Sequence of chain 1.B:
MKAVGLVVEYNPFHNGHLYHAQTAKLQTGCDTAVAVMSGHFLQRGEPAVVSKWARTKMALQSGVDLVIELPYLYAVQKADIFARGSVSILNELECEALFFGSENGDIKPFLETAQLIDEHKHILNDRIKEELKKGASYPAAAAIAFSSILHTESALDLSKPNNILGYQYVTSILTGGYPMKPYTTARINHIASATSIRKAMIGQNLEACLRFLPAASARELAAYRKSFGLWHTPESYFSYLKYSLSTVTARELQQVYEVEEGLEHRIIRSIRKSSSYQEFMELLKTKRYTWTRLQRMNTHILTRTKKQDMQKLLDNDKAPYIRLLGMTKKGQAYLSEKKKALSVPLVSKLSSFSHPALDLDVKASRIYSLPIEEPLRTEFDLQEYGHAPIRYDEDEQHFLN

Binding-site contacts:
Ligand atom O2B contacts residue ARG206 of chain 1.B at 3.5 Å (salt-bridge).
Ligand atom O2' contacts residue ASN181 of chain 1.B at 3.1 Å (h-bond).
Ligand atom O5' contacts residue HIS36 of chain 1.B at 3.3 Å (h-bond).
Ligand atom PB contacts residue ARG63 of chain 1.B at 3.7 Å.
Ligand atom C2 contacts residue ALA205 of chain 1.B at 3.2 Å (hydrophobic).
Ligand atom N7 contacts residue GLY35 of chain 1.B at 3.6 Å.
Ligand atom O2A contacts residue HIS36 of chain 1.B at 3.1 Å (h-bond).
Ligand atom O2' contacts residue GLY120 of chain 1.B at 3.0 Å (h-bond).
Ligand atom N1 contacts residue ILE207 of chain 1.B at 3.7 Å.
Ligand atom O2' contacts residue ARG206 of chain 1.B at 3.0 Å (salt-bridge).
Ligand atom C2 contacts residue ARG206 of chain 1.B at 3.3 Å.
Ligand atom O3G contacts residue ARG206 of chain 1.B at 3.0 Å (salt-bridge).
Ligand atom N6 contacts residue GLY35 of chain 1.B at 3.4 Å.
Ligand atom C5 contacts residue GLY35 of chain 1.B at 3.6 Å.
Ligand atom O3' contacts residue GLY120 of chain 1.B at 3.6 Å (h-bond).
Ligand atom O1A contacts residue ARG63 of chain 1.B at 3.3 Å (salt-bridge).
Ligand atom O1A contacts residue GLU28 of chain 1.B at 3.7 Å.
Ligand atom C5' contacts residue VAL27 of chain 1.B at 3.7 Å (hydrophobic).
Ligand atom C2' contacts residue ARG206 of chain 1.B at 3.4 Å.
Ligand atom N1 contacts residue ALA205 of chain 1.B at 3.6 Å.
Ligand atom C8 contacts residue HIS36 of chain 1.B at 3.5 Å.
Ligand atom O1B contacts residue ARG63 of chain 1.B at 2.2 Å (salt-bridge).
Ligand atom O2A contacts residue TYR29 of chain 1.B at 3.8 Å.
Ligand atom O2A contacts residue GLU28 of chain 1.B at 2.6 Å (salt-bridge).
Ligand atom N6 contacts residue ILE207 of chain 1.B at 3.5 Å (h-bond).
Ligand atom N3 contacts residue GLY120 of chain 1.B at 3.3 Å.
Ligand atom C3A contacts residue GLU28 of chain 1.B at 3.7 Å.
Ligand atom O1G contacts residue ALA226 of chain 1.B at 3.0 Å (h-bond).
Ligand atom PA contacts residue HIS36 of chain 1.B at 3.5 Å.
Ligand atom C1' contacts residue GLY120 of chain 1.B at 3.7 Å.
Ligand atom PA contacts residue GLU28 of chain 1.B at 3.5 Å.
Ligand atom O1G contacts residue SER225 of chain 1.B at 3.1 Å.
Ligand atom N1 contacts residue ARG206 of chain 1.B at 3.1 Å.
Ligand atom C3A contacts residue ARG63 of chain 1.B at 3.8 Å.
Ligand atom O2G contacts residue ARG206 of chain 1.B at 3.5 Å (salt-bridge).
Ligand atom N7 contacts residue HIS33 of chain 1.B at 3.4 Å.
Ligand atom N9 contacts residue ARG206 of chain 1.B at 3.8 Å.
Ligand atom O2G contacts residue HIS33 of chain 1.B at 3.1 Å (h-bond).
Ligand atom C3A contacts residue HIS36 of chain 1.B at 3.3 Å.
Ligand atom PG contacts residue ARG206 of chain 1.B at 3.7 Å.

A protein and the small-molecule ligand that binds it are described below.
Small molecule (SMILES): Nc1ncnc2c1ncn2[C@@H]1O[C@H](CO[P](=O)(O)C[P](=O)(O)OP(=O)(O)O)[C@@H](O)[C@H]1O